Binding-site contacts:
Ligand atom C1 contacts residue ASN218 of chain 30.E at 1.4 Å.
Ligand atom O5 contacts residue ASN218 of chain 30.E at 2.3 Å (h-bond).
Ligand atom C5 contacts residue ASN218 of chain 30.E at 3.6 Å.
Ligand atom O7 contacts residue ASN218 of chain 30.E at 2.3 Å (h-bond).
Ligand atom C1 contacts residue NAG1 of chain 30.J at 3.7 Å.
Ligand atom N2 contacts residue ASN218 of chain 30.E at 2.9 Å (h-bond).
Ligand atom C8 contacts residue ASN218 of chain 30.E at 4.3 Å.
Ligand atom C3 contacts residue ASN218 of chain 30.E at 3.7 Å.
Ligand atom C2 contacts residue ASN218 of chain 30.E at 2.3 Å.
Ligand atom O5 contacts residue NAG1 of chain 30.J at 4.1 Å.
Ligand atom C4 contacts residue ASN218 of chain 30.E at 4.1 Å.
Ligand atom C7 contacts residue ASN218 of chain 30.E at 2.9 Å.
Ligand atom C5 contacts residue NAG1 of chain 30.J at 4.3 Å.
Ligand atom O5 contacts residue THR235 of chain 30.E at 4.4 Å.

The small molecule below binds the protein below.
Small molecule (SMILES): CC(=O)N[C@H]1[C@H](O[C@H]2[C@H](O)[C@@H](NC(C)=O)CO[C@@H]2CO)O[C@H](CO)[C@@H](O)[C@@H]1O

Sequence of chain 30.E:
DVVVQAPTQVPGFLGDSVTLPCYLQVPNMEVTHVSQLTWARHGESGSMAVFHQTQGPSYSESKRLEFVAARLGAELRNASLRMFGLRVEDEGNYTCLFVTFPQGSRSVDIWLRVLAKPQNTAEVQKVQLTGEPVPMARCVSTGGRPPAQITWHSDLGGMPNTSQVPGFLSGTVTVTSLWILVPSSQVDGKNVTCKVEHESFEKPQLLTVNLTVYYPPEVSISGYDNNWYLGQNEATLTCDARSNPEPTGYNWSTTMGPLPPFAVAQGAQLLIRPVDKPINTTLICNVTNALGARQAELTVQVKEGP